Binding-site contacts:
Ligand atom O6 contacts residue THR236 of chain 1.C at 4.2 Å.
Ligand atom C1 contacts residue THR236 of chain 1.C at 4.3 Å.
Ligand atom O7 contacts residue GLU465 of chain 1.B at 4.4 Å.
Ligand atom C8 contacts residue GLU465 of chain 1.B at 4.2 Å.
Ligand atom N2 contacts residue ASN234 of chain 1.C at 4.0 Å.
Ligand atom C2 contacts residue ASN234 of chain 1.C at 4.0 Å.
Ligand atom C8 contacts residue LYS462 of chain 1.B at 4.3 Å.
Ligand atom O5 contacts residue ASN234 of chain 1.C at 4.1 Å.
Ligand atom O7 contacts residue ASN234 of chain 1.C at 4.5 Å.
Ligand atom O5 contacts residue THR236 of chain 1.C at 3.9 Å.
Ligand atom C7 contacts residue ASN234 of chain 1.C at 4.3 Å.
Ligand atom C1 contacts residue ASN234 of chain 1.C at 3.3 Å.

This protein binds this small molecule.
Small molecule (SMILES): CC(=O)N[C@H]1[C@H](O[C@H]2[C@H](O)[C@@H](NC(C)=O)CO[C@@H]2CO)O[C@H](CO)[C@@H](O)[C@@H]1O

Sequence of chain 1.C:
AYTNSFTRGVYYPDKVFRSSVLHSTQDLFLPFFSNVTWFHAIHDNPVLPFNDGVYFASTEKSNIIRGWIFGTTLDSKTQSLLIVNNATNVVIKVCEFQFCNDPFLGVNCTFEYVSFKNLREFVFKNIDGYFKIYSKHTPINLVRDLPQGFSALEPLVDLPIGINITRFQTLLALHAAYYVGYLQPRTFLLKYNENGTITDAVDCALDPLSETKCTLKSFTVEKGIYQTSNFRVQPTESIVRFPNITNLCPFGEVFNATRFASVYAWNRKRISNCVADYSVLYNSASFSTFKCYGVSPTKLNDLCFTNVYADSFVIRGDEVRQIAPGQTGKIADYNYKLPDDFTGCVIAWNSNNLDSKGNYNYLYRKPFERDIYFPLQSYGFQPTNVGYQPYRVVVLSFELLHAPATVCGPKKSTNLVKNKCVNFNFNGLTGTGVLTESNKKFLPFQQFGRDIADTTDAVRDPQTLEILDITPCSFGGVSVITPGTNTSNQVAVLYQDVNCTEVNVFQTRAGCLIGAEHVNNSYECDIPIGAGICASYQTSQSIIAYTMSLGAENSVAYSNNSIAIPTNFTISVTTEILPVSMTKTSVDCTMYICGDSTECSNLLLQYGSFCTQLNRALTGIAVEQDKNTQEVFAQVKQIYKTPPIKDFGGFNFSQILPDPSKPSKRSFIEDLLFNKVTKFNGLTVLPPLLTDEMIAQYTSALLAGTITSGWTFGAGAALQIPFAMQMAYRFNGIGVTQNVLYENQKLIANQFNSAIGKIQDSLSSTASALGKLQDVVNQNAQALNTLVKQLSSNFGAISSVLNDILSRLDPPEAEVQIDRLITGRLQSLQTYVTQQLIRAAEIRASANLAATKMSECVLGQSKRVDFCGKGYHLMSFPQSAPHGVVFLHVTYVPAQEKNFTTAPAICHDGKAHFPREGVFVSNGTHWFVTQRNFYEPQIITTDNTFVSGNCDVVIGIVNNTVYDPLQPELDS

Sequence of chain 1.B:
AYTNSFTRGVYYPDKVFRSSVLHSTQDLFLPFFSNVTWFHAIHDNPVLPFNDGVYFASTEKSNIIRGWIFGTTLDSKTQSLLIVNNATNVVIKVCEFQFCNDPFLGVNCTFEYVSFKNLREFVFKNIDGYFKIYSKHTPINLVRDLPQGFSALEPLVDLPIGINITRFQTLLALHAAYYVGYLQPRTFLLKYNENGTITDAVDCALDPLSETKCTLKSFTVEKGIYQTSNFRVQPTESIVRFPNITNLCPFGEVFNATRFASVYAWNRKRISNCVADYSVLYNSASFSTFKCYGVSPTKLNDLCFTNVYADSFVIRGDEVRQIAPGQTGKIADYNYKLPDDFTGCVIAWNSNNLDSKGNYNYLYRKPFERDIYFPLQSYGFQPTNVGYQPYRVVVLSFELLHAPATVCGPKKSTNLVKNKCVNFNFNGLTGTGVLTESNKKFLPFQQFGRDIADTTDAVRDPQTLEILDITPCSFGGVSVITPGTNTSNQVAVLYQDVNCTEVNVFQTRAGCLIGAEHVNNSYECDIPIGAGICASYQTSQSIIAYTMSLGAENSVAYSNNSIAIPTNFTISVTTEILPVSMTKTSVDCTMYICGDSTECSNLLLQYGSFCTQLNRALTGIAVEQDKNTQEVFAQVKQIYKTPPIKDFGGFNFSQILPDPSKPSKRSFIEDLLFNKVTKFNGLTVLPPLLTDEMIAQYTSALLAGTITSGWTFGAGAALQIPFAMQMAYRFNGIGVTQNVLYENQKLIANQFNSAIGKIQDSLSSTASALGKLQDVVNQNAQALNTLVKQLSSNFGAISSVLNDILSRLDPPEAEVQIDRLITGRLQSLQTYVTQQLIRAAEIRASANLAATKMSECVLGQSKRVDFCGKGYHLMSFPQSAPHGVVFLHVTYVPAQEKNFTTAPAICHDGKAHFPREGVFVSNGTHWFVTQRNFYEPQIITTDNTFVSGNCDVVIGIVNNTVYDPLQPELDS